Binding-site contacts:
Ligand atom O4U contacts residue ASP128 of chain 1.G at 3.0 Å (salt-bridge).
Ligand atom N3U contacts residue PRO126 of chain 1.G at 3.7 Å.
Ligand atom C4 contacts residue ASP311 of chain 1.G at 3.6 Å.
Ligand atom C4U contacts residue PRO126 of chain 1.G at 3.2 Å (hydrophobic).
Ligand atom O4U contacts residue LEU129 of chain 1.G at 3.0 Å (h-bond).
Ligand atom O4 contacts residue PHE334 of chain 1.G at 3.5 Å.
Ligand atom O2E contacts residue LEU376 of chain 1.G at 3.4 Å.
Ligand atom O4 contacts residue THR310 of chain 1.G at 3.7 Å.
Ligand atom PB contacts residue THR170 of chain 1.G at 3.6 Å.
Ligand atom O3 contacts residue ASP311 of chain 1.G at 3.4 Å (salt-bridge).
Ligand atom C6 contacts residue THR310 of chain 1.G at 3.7 Å.
Ligand atom O2D contacts residue SER124 of chain 1.G at 2.7 Å (h-bond).
Ligand atom O2A contacts residue SER168 of chain 1.G at 3.6 Å.
Ligand atom O2E contacts residue LYS25 of chain 1.G at 2.7 Å (salt-bridge).
Ligand atom O2D contacts residue PRO126 of chain 1.G at 3.5 Å.
Ligand atom O4U contacts residue VAL127 of chain 1.G at 3.4 Å.
Ligand atom O4 contacts residue ASP311 of chain 1.G at 2.7 Å (salt-bridge).
Ligand atom C8 contacts residue ALA97 of chain 1.G at 3.6 Å (hydrophobic).
Ligand atom O3D contacts residue ILE333 of chain 1.G at 3.0 Å (h-bond).
Ligand atom O1E contacts residue ARG125 of chain 1.G at 3.5 Å (salt-bridge).
Ligand atom O7 contacts residue ASN26 of chain 1.G at 3.3 Å.
Ligand atom N3U contacts residue ASP128 of chain 1.G at 2.8 Å (salt-bridge).
Ligand atom O2B contacts residue THR170 of chain 1.G at 3.5 Å (h-bond).
Ligand atom C2D contacts residue SER124 of chain 1.G at 3.5 Å.
Ligand atom O2B contacts residue ARG125 of chain 1.G at 3.0 Å (salt-bridge).
Ligand atom O2A contacts residue VAL169 of chain 1.G at 3.0 Å (h-bond).
Ligand atom C4U contacts residue ASP128 of chain 1.G at 3.4 Å.
Ligand atom O1B contacts residue VAL169 of chain 1.G at 3.6 Å.
Ligand atom O4U contacts residue PRO126 of chain 1.G at 3.4 Å (h-bond).
Ligand atom C5U contacts residue SER168 of chain 1.G at 3.6 Å.
Ligand atom C7 contacts residue ASN26 of chain 1.G at 3.4 Å.
Ligand atom O1A contacts residue VAL169 of chain 1.G at 3.7 Å.
Ligand atom C3E contacts residue ASP311 of chain 1.G at 3.6 Å.
Ligand atom O1A contacts residue SER168 of chain 1.G at 2.9 Å (h-bond).
Ligand atom O3 contacts residue ASN26 of chain 1.G at 3.6 Å (h-bond).
Ligand atom O2A contacts residue VAL167 of chain 1.G at 3.7 Å.
Ligand atom O1B contacts residue THR170 of chain 1.G at 2.7 Å (h-bond).
Ligand atom PB contacts residue ARG125 of chain 1.G at 3.7 Å.
Ligand atom C5U contacts residue PRO126 of chain 1.G at 3.3 Å (hydrophobic).
Ligand atom O1 contacts residue ARG125 of chain 1.G at 3.1 Å (salt-bridge).

A protein and the small-molecule ligand that binds it are described below.
Small molecule (SMILES): C=C(O[C@H]1[C@H](O)[C@@H](CO)O[C@H](O[P](=O)(O)O[P](=O)(O)OC[C@H]2O[C@@H](n3ccc(=O)[nH]c3=O)[C@H](O)[C@@H]2O)[C@@H]1NC(C)=O)C(=O)O

Sequence of chain 1.G:
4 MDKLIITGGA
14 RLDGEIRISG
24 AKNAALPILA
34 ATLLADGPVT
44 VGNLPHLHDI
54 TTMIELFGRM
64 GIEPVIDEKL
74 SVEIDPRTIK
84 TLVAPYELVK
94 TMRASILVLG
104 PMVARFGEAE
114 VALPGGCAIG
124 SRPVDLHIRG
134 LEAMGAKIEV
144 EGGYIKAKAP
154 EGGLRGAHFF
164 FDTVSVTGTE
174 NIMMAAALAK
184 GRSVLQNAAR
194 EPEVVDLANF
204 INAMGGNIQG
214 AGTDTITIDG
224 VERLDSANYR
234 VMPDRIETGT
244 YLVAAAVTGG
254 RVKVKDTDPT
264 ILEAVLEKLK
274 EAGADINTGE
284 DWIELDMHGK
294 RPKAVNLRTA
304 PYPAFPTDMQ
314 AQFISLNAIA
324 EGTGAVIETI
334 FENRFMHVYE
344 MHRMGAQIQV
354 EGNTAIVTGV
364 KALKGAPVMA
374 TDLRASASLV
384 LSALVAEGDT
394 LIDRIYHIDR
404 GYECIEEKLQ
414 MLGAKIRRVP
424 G